Binding-site contacts:
Ligand atom C3 contacts residue ASN19 of chain 37.Q at 4.4 Å.
Ligand atom C2 contacts residue ASN19 of chain 37.Q at 3.4 Å.
Ligand atom C8 contacts residue TYR17 of chain 37.Q at 4.3 Å (hydrophobic).
Ligand atom C4 contacts residue ASN19 of chain 37.Q at 4.5 Å.
Ligand atom O6 contacts residue ASN19 of chain 37.Q at 4.3 Å.
Ligand atom C1 contacts residue ASN19 of chain 37.Q at 1.9 Å.
Ligand atom C5 contacts residue ASN19 of chain 37.Q at 3.3 Å.
Ligand atom C6 contacts residue ASN19 of chain 37.Q at 4.0 Å.
Ligand atom O5 contacts residue ASN19 of chain 37.Q at 2.1 Å (h-bond).
Ligand atom N2 contacts residue ASN19 of chain 37.Q at 4.1 Å.

This protein binds this small molecule.
Small molecule (SMILES): CC(=O)N[C@H]1[C@H](O[C@H]2[C@H](O)[C@@H](NC(C)=O)CO[C@@H]2CO)O[C@H](CO)[C@@H](O)[C@@H]1O

Sequence of chain 37.Q:
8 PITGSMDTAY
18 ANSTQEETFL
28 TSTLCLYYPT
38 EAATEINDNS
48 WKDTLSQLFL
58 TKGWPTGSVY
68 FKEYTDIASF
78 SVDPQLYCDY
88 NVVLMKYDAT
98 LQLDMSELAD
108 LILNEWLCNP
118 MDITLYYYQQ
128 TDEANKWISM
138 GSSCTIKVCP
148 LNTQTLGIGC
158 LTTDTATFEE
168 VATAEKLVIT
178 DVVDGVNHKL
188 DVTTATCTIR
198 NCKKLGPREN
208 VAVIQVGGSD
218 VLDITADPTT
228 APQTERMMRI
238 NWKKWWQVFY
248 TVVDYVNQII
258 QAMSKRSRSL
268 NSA